The protein below binds the small molecule below.
Small molecule (SMILES): CC(=O)N[C@@H]1[C@@H](O)[C@H](O)[C@@H](CO)O[C@H]1O

Binding-site contacts:
Ligand atom C7 contacts residue GLU29 of chain 1.A at 3.9 Å.
Ligand atom N2 contacts residue ASN15 of chain 1.A at 2.9 Å (h-bond).
Ligand atom C8 contacts residue TRP104 of chain 1.A at 3.9 Å (hydrophobic).
Ligand atom O7 contacts residue ASN15 of chain 1.A at 3.3 Å (h-bond).
Ligand atom C1 contacts residue GLU29 of chain 1.A at 3.9 Å.
Ligand atom C6 contacts residue GLU18 of chain 1.A at 3.4 Å.
Ligand atom C7 contacts residue TRP104 of chain 1.A at 4.5 Å (hydrophobic).
Ligand atom O7 contacts residue TRP104 of chain 1.A at 4.0 Å.
Ligand atom O5 contacts residue ASN15 of chain 1.A at 2.3 Å (h-bond).
Ligand atom C1 contacts residue ASN15 of chain 1.A at 1.4 Å.
Ligand atom N2 contacts residue GLU29 of chain 1.A at 2.9 Å (salt-bridge).
Ligand atom N2 contacts residue SER17 of chain 1.A at 4.2 Å.
Ligand atom O6 contacts residue GLU18 of chain 1.A at 3.4 Å (salt-bridge).
Ligand atom C3 contacts residue ASN15 of chain 1.A at 3.8 Å.
Ligand atom C4 contacts residue ASN15 of chain 1.A at 4.2 Å.
Ligand atom C5 contacts residue ASN15 of chain 1.A at 3.6 Å.
Ligand atom O3 contacts residue GLU29 of chain 1.A at 3.8 Å.
Ligand atom C1 contacts residue SER17 of chain 1.A at 4.1 Å.
Ligand atom O5 contacts residue GLU18 of chain 1.A at 3.5 Å (salt-bridge).
Ligand atom C8 contacts residue CYS41 of chain 1.A at 4.3 Å (hydrophobic).
Ligand atom C8 contacts residue GLU29 of chain 1.A at 3.2 Å.
Ligand atom C8 contacts residue ASN15 of chain 1.A at 4.4 Å.
Ligand atom C3 contacts residue GLU29 of chain 1.A at 3.4 Å.
Ligand atom C2 contacts residue ASN15 of chain 1.A at 2.5 Å.
Ligand atom C2 contacts residue GLU29 of chain 1.A at 3.5 Å.
Ligand atom C7 contacts residue ASN15 of chain 1.A at 3.3 Å.
Ligand atom C1 contacts residue GLU18 of chain 1.A at 4.4 Å.
Ligand atom C5 contacts residue GLU18 of chain 1.A at 4.1 Å.

Sequence of chain 1.A:
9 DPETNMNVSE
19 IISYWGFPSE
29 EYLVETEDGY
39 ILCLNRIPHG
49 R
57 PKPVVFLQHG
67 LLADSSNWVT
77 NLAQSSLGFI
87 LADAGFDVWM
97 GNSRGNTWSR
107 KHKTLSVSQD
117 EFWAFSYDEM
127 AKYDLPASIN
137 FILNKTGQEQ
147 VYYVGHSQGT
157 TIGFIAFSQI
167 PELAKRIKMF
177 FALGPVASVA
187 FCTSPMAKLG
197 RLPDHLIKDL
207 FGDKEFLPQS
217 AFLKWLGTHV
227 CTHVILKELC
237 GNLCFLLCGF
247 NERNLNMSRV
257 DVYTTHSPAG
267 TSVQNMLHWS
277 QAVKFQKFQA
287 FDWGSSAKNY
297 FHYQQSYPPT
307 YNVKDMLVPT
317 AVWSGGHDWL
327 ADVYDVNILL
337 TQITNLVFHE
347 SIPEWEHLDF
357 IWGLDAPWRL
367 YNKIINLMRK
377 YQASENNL